The protein below binds the small molecule below.
Small molecule (SMILES): CC(=O)N[C@H]1[C@@H](O[P](=O)(O)O[P](=O)(O)OC[C@H]2O[C@@H](n3ccc(=O)[nH]c3=O)[C@H](O)[C@@H]2O)O[C@H](CO)[C@@H](O)[C@@H]1O[C@H](C)C(=O)O

Sequence of chain 1.H:
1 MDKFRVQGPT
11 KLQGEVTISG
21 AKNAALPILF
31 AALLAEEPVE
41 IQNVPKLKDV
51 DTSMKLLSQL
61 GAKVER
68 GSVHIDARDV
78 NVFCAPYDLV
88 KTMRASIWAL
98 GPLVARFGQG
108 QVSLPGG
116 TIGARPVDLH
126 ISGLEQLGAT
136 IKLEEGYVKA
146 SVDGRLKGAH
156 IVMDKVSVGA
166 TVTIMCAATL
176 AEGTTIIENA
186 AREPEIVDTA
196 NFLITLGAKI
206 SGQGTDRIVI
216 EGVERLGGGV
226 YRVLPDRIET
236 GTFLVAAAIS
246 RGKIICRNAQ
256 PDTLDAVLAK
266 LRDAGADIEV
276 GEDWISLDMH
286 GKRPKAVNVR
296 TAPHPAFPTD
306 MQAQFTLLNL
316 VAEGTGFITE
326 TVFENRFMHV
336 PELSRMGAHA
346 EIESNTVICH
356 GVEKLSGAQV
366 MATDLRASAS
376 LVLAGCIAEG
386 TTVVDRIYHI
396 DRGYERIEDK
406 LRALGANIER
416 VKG

Binding-site contacts:
Ligand atom C8 contacts residue ASN23 of chain 1.H at 3.6 Å.
Ligand atom C7 contacts residue ASN23 of chain 1.H at 3.5 Å.
Ligand atom C5D contacts residue VAL161 of chain 1.H at 3.6 Å (hydrophobic).
Ligand atom O4 contacts residue ASP305 of chain 1.H at 3.1 Å (salt-bridge).
Ligand atom O2A contacts residue VAL163 of chain 1.H at 2.7 Å (h-bond).
Ligand atom O2B contacts residue ARG120 of chain 1.H at 3.1 Å (salt-bridge).
Ligand atom O4U contacts residue PRO121 of chain 1.H at 3.4 Å (h-bond).
Ligand atom C5U contacts residue PRO121 of chain 1.H at 3.2 Å (hydrophobic).
Ligand atom O7 contacts residue ASN23 of chain 1.H at 3.1 Å.
Ligand atom O4U contacts residue ASP123 of chain 1.H at 3.4 Å (salt-bridge).
Ligand atom O1E contacts residue ASN23 of chain 1.H at 3.3 Å (h-bond).
Ligand atom O1B contacts residue GLY164 of chain 1.H at 2.9 Å (h-bond).
Ligand atom O3D contacts residue VAL327 of chain 1.H at 2.8 Å (h-bond).
Ligand atom C4U contacts residue PRO121 of chain 1.H at 3.0 Å (hydrophobic).
Ligand atom O4U contacts residue VAL122 of chain 1.H at 3.3 Å.
Ligand atom O4 contacts residue PHE328 of chain 1.H at 3.3 Å.
Ligand atom N3U contacts residue PRO121 of chain 1.H at 3.4 Å (h-bond).
Ligand atom O2D contacts residue ALA119 of chain 1.H at 2.9 Å (h-bond).
Ligand atom O3 contacts residue ASN23 of chain 1.H at 3.6 Å.
Ligand atom N3U contacts residue LEU124 of chain 1.H at 3.7 Å.
Ligand atom O4 contacts residue THR304 of chain 1.H at 3.7 Å.
Ligand atom C5U contacts residue SER162 of chain 1.H at 3.4 Å.
Ligand atom O1A contacts residue VAL163 of chain 1.H at 3.5 Å (h-bond).
Ligand atom C4 contacts residue ASP305 of chain 1.H at 3.6 Å.
Ligand atom O1A contacts residue SER162 of chain 1.H at 2.8 Å (h-bond).
Ligand atom C4U contacts residue ASP123 of chain 1.H at 3.6 Å.
Ligand atom O2U contacts residue LYS160 of chain 1.H at 3.4 Å.
Ligand atom O4U contacts residue LEU124 of chain 1.H at 2.9 Å (h-bond).
Ligand atom N3U contacts residue ASP123 of chain 1.H at 2.9 Å (salt-bridge).
Ligand atom C6U contacts residue PRO121 of chain 1.H at 3.7 Å (hydrophobic).
Ligand atom O2A contacts residue SER162 of chain 1.H at 3.6 Å.
Ligand atom C8 contacts residue TRP95 of chain 1.H at 3.7 Å (hydrophobic).
Ligand atom O3 contacts residue ASP305 of chain 1.H at 3.6 Å (salt-bridge).
Ligand atom O2E contacts residue LYS22 of chain 1.H at 3.7 Å.
Ligand atom O1E contacts residue LYS22 of chain 1.H at 2.6 Å (salt-bridge).
Ligand atom C4U contacts residue LEU124 of chain 1.H at 3.7 Å (hydrophobic).
Ligand atom O1A contacts residue GLY164 of chain 1.H at 3.5 Å (h-bond).
Ligand atom C1E contacts residue LYS22 of chain 1.H at 3.5 Å.
Ligand atom PA contacts residue VAL163 of chain 1.H at 3.5 Å.
Ligand atom O2E contacts residue LEU370 of chain 1.H at 3.5 Å.